Sequence of chain 1.A:
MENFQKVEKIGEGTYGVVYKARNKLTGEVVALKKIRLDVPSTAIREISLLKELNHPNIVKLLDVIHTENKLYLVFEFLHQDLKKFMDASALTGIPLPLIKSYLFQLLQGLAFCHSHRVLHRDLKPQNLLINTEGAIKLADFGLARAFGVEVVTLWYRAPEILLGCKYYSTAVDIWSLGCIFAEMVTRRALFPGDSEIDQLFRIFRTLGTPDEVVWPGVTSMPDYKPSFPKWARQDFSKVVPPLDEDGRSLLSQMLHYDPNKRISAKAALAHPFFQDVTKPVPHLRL

The small molecule below binds the protein below.
Small molecule (SMILES): COc1ccc(-c2nc3c(NCCCNC(=O)C4(CN)CC4)c(Br)cnc3[nH]2)cc1

Binding-site contacts:
Ligand atom C21 contacts residue GLN131 of chain 1.A at 3.8 Å.
Ligand atom C28 contacts residue ASP145 of chain 1.A at 3.2 Å.
Ligand atom C5 contacts residue ILE10 of chain 1.A at 3.7 Å (hydrophobic).
Ligand atom C7 contacts residue LEU83 of chain 1.A at 3.6 Å (hydrophobic).
Ligand atom C11 contacts residue LEU134 of chain 1.A at 3.7 Å (hydrophobic).
Ligand atom C22 contacts residue ASN132 of chain 1.A at 3.8 Å.
Ligand atom C16 contacts residue LEU134 of chain 1.A at 3.4 Å (hydrophobic).
Ligand atom N10 contacts residue LEU83 of chain 1.A at 2.6 Å (h-bond).
Ligand atom N30 contacts residue ASN132 of chain 1.A at 3.0 Å (h-bond).
Ligand atom N17 contacts residue LEU134 of chain 1.A at 3.5 Å.
Ligand atom C9 contacts residue LEU83 of chain 1.A at 3.7 Å (hydrophobic).
Ligand atom O25 contacts residue VAL18 of chain 1.A at 3.8 Å.
Ligand atom N17 contacts residue PHE82 of chain 1.A at 3.8 Å.
Ligand atom O2 contacts residue LYS89 of chain 1.A at 3.3 Å.
Ligand atom C1 contacts residue LYS89 of chain 1.A at 3.3 Å.
Ligand atom C15 contacts residue LEU134 of chain 1.A at 3.6 Å (hydrophobic).
Ligand atom C16 contacts residue ALA31 of chain 1.A at 3.3 Å (hydrophobic).
Ligand atom C28 contacts residue LYS33 of chain 1.A at 3.5 Å.
Ligand atom C12 contacts residue ILE10 of chain 1.A at 3.5 Å (hydrophobic).
Ligand atom C8 contacts residue HIS84 of chain 1.A at 3.3 Å.
Ligand atom C11 contacts residue LEU83 of chain 1.A at 3.5 Å (hydrophobic).
Ligand atom C16 contacts residue GLU81 of chain 1.A at 3.3 Å.
Ligand atom C29 contacts residue GLU12 of chain 1.A at 3.1 Å.
Ligand atom BR1 contacts residue PHE80 of chain 1.A at 3.7 Å.
Ligand atom N13 contacts residue ILE10 of chain 1.A at 3.5 Å.
Ligand atom N17 contacts residue GLU81 of chain 1.A at 3.8 Å.
Ligand atom C9 contacts residue ILE10 of chain 1.A at 3.7 Å (hydrophobic).
Ligand atom C1 contacts residue ASP86 of chain 1.A at 3.6 Å.
Ligand atom C22 contacts residue GLN131 of chain 1.A at 3.6 Å.
Ligand atom N23 contacts residue ASN132 of chain 1.A at 3.3 Å (h-bond).
Ligand atom C26 contacts residue ASP145 of chain 1.A at 3.6 Å.
Ligand atom C7 contacts residue HIS84 of chain 1.A at 3.6 Å.
Ligand atom N19 contacts residue VAL18 of chain 1.A at 3.7 Å.
Ligand atom N30 contacts residue ASP145 of chain 1.A at 2.6 Å (salt-bridge).
Ligand atom C11 contacts residue ILE10 of chain 1.A at 3.7 Å (hydrophobic).
Ligand atom C27 contacts residue VAL18 of chain 1.A at 3.3 Å (hydrophobic).
Ligand atom C29 contacts residue ASP145 of chain 1.A at 3.5 Å.
Ligand atom C15 contacts residue ALA31 of chain 1.A at 3.4 Å (hydrophobic).
Ligand atom C4 contacts residue ASP86 of chain 1.A at 3.7 Å.
Ligand atom N17 contacts residue LEU83 of chain 1.A at 3.2 Å (h-bond).